Sequence of chain 1.B:
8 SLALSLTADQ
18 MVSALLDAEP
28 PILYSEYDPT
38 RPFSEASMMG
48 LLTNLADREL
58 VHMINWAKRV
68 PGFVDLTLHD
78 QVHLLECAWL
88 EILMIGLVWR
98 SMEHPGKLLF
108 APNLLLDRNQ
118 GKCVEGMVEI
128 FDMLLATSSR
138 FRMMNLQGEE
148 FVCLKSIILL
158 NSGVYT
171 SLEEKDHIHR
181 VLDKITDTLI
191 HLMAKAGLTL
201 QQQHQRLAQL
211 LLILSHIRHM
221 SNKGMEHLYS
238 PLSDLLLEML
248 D

The small molecule below binds the protein below.
Small molecule (SMILES): CCN(c1ccc2ccccc2c1)S(=O)(=O)[C@@H]1C[C@@H]2O[C@H]1C(c1ccc(O)cc1)=C2c1ccc(O)cc1

Binding-site contacts:
Ligand atom C28 contacts residue VAL121 of chain 1.B at 3.6 Å (hydrophobic).
Ligand atom C08 contacts residue PHE107 of chain 1.B at 4.0 Å (hydrophobic).
Ligand atom C01 contacts residue ALA53 of chain 1.B at 3.6 Å (hydrophobic).
Ligand atom O05 contacts residue ILE127 of chain 1.B at 3.5 Å.
Ligand atom C26 contacts residue MET124 of chain 1.B at 3.7 Å (hydrophobic).
Ligand atom O04 contacts residue MET124 of chain 1.B at 3.6 Å.
Ligand atom C16 contacts residue LEU94 of chain 1.B at 3.9 Å (hydrophobic).
Ligand atom C24 contacts residue HIS227 of chain 1.B at 3.8 Å.
Ligand atom C25 contacts residue MET124 of chain 1.B at 3.9 Å (hydrophobic).
Ligand atom C09 contacts residue PHE107 of chain 1.B at 3.7 Å (hydrophobic).
Ligand atom C03 contacts residue THR50 of chain 1.B at 3.6 Å.
Ligand atom C14 contacts residue GLU56 of chain 1.B at 3.3 Å.
Ligand atom C06 contacts residue ALA53 of chain 1.B at 4.0 Å (hydrophobic).
Ligand atom C19 contacts residue MET124 of chain 1.B at 4.0 Å (hydrophobic).
Ligand atom C22 contacts residue HIS227 of chain 1.B at 4.0 Å.
Ligand atom O05 contacts residue GLY224 of chain 1.B at 3.5 Å.
Ligand atom O04 contacts residue ILE127 of chain 1.B at 3.6 Å.
Ligand atom O01 contacts residue LEU243 of chain 1.B at 3.6 Å.
Ligand atom C04 contacts residue LEU49 of chain 1.B at 3.6 Å (hydrophobic).
Ligand atom C27 contacts residue VAL121 of chain 1.B at 3.6 Å (hydrophobic).
Ligand atom O03 contacts residue PHE107 of chain 1.B at 3.9 Å.
Ligand atom O05 contacts residue MET91 of chain 1.B at 3.5 Å.
Ligand atom C23 contacts residue MET124 of chain 1.B at 3.6 Å (hydrophobic).
Ligand atom C02 contacts residue THR50 of chain 1.B at 3.5 Å.
Ligand atom O03 contacts residue LEU49 of chain 1.B at 4.0 Å.
Ligand atom C20 contacts residue LEU228 of chain 1.B at 3.8 Å (hydrophobic).
Ligand atom C13 contacts residue GLU56 of chain 1.B at 3.4 Å.
Ligand atom C23 contacts residue HIS227 of chain 1.B at 3.5 Å.
Ligand atom O02 contacts residue GLU56 of chain 1.B at 2.5 Å (salt-bridge).
Ligand atom C10 contacts residue PHE107 of chain 1.B at 3.9 Å (hydrophobic).
Ligand atom O01 contacts residue LEU239 of chain 1.B at 4.0 Å.
Ligand atom C03 contacts residue LEU49 of chain 1.B at 3.9 Å (hydrophobic).
Ligand atom C15 contacts residue LEU90 of chain 1.B at 3.4 Å (hydrophobic).
Ligand atom C20 contacts residue GLY224 of chain 1.B at 3.6 Å.
Ligand atom C22 contacts residue MET124 of chain 1.B at 3.6 Å (hydrophobic).
Ligand atom C15 contacts residue LEU94 of chain 1.B at 3.9 Å (hydrophobic).
Ligand atom O02 contacts residue ARG97 of chain 1.B at 3.2 Å (salt-bridge).
Ligand atom O02 contacts residue LEU90 of chain 1.B at 3.7 Å.
Ligand atom O01 contacts residue THR50 of chain 1.B at 2.7 Å (h-bond).
Ligand atom C14 contacts residue ARG97 of chain 1.B at 4.0 Å.